The protein below binds the small molecule below.
Small molecule (SMILES): CC(=O)N[C@H]1[C@H](O[C@H]2[C@H](O)[C@@H](NC(C)=O)CO[C@@H]2CO)O[C@H](CO)[C@@H](O)[C@@H]1O

Sequence of chain 1.C:
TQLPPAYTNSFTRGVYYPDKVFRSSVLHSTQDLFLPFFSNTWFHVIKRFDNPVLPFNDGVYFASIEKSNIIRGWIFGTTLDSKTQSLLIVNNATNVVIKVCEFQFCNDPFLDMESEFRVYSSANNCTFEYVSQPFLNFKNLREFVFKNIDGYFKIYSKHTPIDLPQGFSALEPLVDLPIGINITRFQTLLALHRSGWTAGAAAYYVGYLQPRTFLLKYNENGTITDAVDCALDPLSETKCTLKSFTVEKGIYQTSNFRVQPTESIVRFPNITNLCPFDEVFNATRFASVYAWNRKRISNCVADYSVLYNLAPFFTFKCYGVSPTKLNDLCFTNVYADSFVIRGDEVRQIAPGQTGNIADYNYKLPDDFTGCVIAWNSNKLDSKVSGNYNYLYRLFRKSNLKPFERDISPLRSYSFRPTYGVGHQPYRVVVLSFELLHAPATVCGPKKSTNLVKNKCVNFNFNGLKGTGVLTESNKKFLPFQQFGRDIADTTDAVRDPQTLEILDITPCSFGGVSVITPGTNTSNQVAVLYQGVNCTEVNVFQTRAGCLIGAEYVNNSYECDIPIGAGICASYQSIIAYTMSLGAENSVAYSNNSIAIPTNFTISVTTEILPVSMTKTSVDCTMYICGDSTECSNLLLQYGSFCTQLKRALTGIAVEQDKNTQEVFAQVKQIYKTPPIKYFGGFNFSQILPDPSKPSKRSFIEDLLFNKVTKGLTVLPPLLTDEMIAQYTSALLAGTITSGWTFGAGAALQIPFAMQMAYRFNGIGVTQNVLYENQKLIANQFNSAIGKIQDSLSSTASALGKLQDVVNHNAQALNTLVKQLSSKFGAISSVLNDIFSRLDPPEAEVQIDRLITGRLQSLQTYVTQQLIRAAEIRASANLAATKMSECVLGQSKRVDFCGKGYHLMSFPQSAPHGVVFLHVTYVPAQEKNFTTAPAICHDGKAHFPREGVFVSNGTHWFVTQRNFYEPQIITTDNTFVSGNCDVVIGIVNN

Binding-site contacts:
Ligand atom C8 contacts residue ASN1101 of chain 1.C at 4.3 Å.
Ligand atom O6 contacts residue HIS1104 of chain 1.C at 2.5 Å (h-bond).
Ligand atom C5 contacts residue HIS1104 of chain 1.C at 3.7 Å.
Ligand atom O4 contacts residue HIS1104 of chain 1.C at 4.4 Å.
Ligand atom C6 contacts residue PHE1106 of chain 1.C at 4.1 Å (hydrophobic).
Ligand atom O5 contacts residue THR1103 of chain 1.C at 3.6 Å (h-bond).
Ligand atom C8 contacts residue HIS1104 of chain 1.C at 3.5 Å.
Ligand atom C5 contacts residue THR1103 of chain 1.C at 3.5 Å.
Ligand atom N2 contacts residue ASN1101 of chain 1.C at 2.9 Å (h-bond).
Ligand atom O5 contacts residue ASN1101 of chain 1.C at 2.4 Å (h-bond).
Ligand atom C1 contacts residue ASN1101 of chain 1.C at 1.4 Å.
Ligand atom C4 contacts residue ASN1101 of chain 1.C at 4.2 Å.
Ligand atom C2 contacts residue THR1103 of chain 1.C at 4.1 Å.
Ligand atom C2 contacts residue ASN1101 of chain 1.C at 2.4 Å.
Ligand atom C1 contacts residue THR1103 of chain 1.C at 3.2 Å.
Ligand atom C4 contacts residue THR1103 of chain 1.C at 4.4 Å.
Ligand atom O6 contacts residue PHE1106 of chain 1.C at 4.3 Å.
Ligand atom N2 contacts residue HIS1104 of chain 1.C at 4.2 Å.
Ligand atom C3 contacts residue THR1103 of chain 1.C at 4.1 Å.
Ligand atom O7 contacts residue HIS1104 of chain 1.C at 4.4 Å.
Ligand atom C6 contacts residue HIS1104 of chain 1.C at 3.3 Å.
Ligand atom C7 contacts residue HIS1104 of chain 1.C at 3.9 Å.
Ligand atom C7 contacts residue ASN1101 of chain 1.C at 3.0 Å.
Ligand atom O7 contacts residue ASN1101 of chain 1.C at 2.8 Å (h-bond).
Ligand atom C3 contacts residue ASN1101 of chain 1.C at 3.8 Å.
Ligand atom C5 contacts residue ASN1101 of chain 1.C at 3.7 Å.